Binding-site contacts:
Ligand atom C7 contacts residue TYR509 of chain 1.A at 4.3 Å (hydrophobic).
Ligand atom N2 contacts residue ASN89 of chain 1.A at 2.8 Å (h-bond).
Ligand atom C8 contacts residue THR87 of chain 1.A at 3.4 Å.
Ligand atom C3 contacts residue ASN89 of chain 1.A at 3.7 Å.
Ligand atom C8 contacts residue TYR509 of chain 1.A at 3.6 Å (hydrophobic).
Ligand atom C4 contacts residue ASN89 of chain 1.A at 4.1 Å.
Ligand atom C8 contacts residue ASN88 of chain 1.A at 4.2 Å.
Ligand atom O7 contacts residue TYR509 of chain 1.A at 4.1 Å.
Ligand atom O7 contacts residue ASN89 of chain 1.A at 3.5 Å (h-bond).
Ligand atom N2 contacts residue ALA86 of chain 1.A at 4.3 Å.
Ligand atom O5 contacts residue ASN89 of chain 1.A at 2.3 Å (h-bond).
Ligand atom C5 contacts residue ASN89 of chain 1.A at 3.6 Å.
Ligand atom C7 contacts residue ASN89 of chain 1.A at 3.4 Å.
Ligand atom C1 contacts residue ASN89 of chain 1.A at 1.4 Å.
Ligand atom C2 contacts residue ASN89 of chain 1.A at 2.4 Å.
Ligand atom C8 contacts residue ALA86 of chain 1.A at 4.1 Å (hydrophobic).

Sequence of chain 1.A:
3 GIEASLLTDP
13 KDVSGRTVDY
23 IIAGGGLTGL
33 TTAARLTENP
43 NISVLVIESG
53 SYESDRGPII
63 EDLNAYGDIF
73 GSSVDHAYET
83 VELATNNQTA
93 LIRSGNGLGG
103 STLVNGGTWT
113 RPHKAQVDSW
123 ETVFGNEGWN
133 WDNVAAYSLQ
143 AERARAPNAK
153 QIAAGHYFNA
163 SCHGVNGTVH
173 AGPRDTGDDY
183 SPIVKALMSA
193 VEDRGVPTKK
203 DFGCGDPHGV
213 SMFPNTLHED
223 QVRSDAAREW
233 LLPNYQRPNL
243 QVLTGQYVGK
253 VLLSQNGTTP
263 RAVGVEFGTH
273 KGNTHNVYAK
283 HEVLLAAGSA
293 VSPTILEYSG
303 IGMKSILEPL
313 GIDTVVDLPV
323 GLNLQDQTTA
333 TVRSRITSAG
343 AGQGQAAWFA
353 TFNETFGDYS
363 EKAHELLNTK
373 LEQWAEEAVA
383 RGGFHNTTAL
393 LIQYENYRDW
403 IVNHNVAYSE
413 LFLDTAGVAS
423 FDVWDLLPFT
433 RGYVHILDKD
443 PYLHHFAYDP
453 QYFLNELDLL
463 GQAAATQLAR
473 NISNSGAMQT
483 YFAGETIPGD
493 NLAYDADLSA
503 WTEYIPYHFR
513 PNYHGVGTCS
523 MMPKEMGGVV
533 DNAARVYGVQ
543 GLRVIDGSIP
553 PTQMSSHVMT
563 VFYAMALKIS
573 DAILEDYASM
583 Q

The small molecule below binds the protein below.
Small molecule (SMILES): CC(=O)N[C@H]1[C@H](O[C@H]2[C@H](O)[C@@H](NC(C)=O)CO[C@@H]2CO)O[C@H](CO)[C@@H](O[C@@H]2O[C@H](CO)[C@@H](O)[C@H](O[C@H]3O[C@H](CO)[C@@H](O)[C@H](O)[C@@H]3O[C@H]3O[C@H](CO)[C@@H](O)[C@H](O)[C@@H]3O)[C@@H]2O)[C@@H]1O